A protein and the small-molecule ligand that binds it are described below.
Small molecule (SMILES): CN(Cc1cnc2nc(N)nc(N)c2n1)c1ccc(C(=O)N[C@@H](CCC(=O)O)C(=O)O)cc1

Sequence of chain 1.B:
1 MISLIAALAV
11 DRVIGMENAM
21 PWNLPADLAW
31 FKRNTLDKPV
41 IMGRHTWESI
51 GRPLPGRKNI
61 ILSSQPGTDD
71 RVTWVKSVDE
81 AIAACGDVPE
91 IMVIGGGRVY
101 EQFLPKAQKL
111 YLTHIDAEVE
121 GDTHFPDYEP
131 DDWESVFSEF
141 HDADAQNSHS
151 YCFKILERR

Binding-site contacts:
Ligand atom NA2 contacts residue ALA7 of chain 1.B at 3.8 Å.
Ligand atom O1 contacts residue PHE31 of chain 1.B at 3.4 Å.
Ligand atom N3 contacts residue ILE5 of chain 1.B at 3.6 Å.
Ligand atom O2 contacts residue LYS32 of chain 1.B at 3.6 Å.
Ligand atom N3 contacts residue ALA7 of chain 1.B at 3.7 Å.
Ligand atom O2 contacts residue ARG57 of chain 1.B at 2.7 Å (salt-bridge).
Ligand atom CA contacts residue ARG52 of chain 1.B at 3.6 Å.
Ligand atom C2 contacts residue ASP27 of chain 1.B at 3.5 Å.
Ligand atom NA4 contacts residue ILE94 of chain 1.B at 2.9 Å (h-bond).
Ligand atom C2 contacts residue ALA6 of chain 1.B at 3.8 Å (hydrophobic).
Ligand atom C4 contacts residue ILE5 of chain 1.B at 3.7 Å (hydrophobic).
Ligand atom NA4 contacts residue ILE5 of chain 1.B at 3.0 Å (h-bond).
Ligand atom CT contacts residue LEU54 of chain 1.B at 3.9 Å (hydrophobic).
Ligand atom C16 contacts residue PHE31 of chain 1.B at 3.8 Å (hydrophobic).
Ligand atom N1 contacts residue ALA7 of chain 1.B at 3.5 Å.
Ligand atom NA2 contacts residue ASP27 of chain 1.B at 2.8 Å (salt-bridge).
Ligand atom N8 contacts residue LEU28 of chain 1.B at 3.6 Å.
Ligand atom N8 contacts residue ASP27 of chain 1.B at 3.6 Å (salt-bridge).
Ligand atom C14 contacts residue ILE50 of chain 1.B at 3.6 Å (hydrophobic).
Ligand atom C2 contacts residue ALA7 of chain 1.B at 3.7 Å (hydrophobic).
Ligand atom C11 contacts residue LEU28 of chain 1.B at 3.6 Å (hydrophobic).
Ligand atom NA2 contacts residue THR113 of chain 1.B at 3.6 Å (h-bond).
Ligand atom C16 contacts residue LEU54 of chain 1.B at 3.8 Å (hydrophobic).
Ligand atom O1 contacts residue LEU54 of chain 1.B at 3.7 Å.
Ligand atom N3 contacts residue PHE31 of chain 1.B at 3.6 Å.
Ligand atom O1 contacts residue ARG57 of chain 1.B at 2.9 Å (salt-bridge).
Ligand atom NA2 contacts residue ALA6 of chain 1.B at 3.7 Å.
Ligand atom C8A contacts residue ASP27 of chain 1.B at 3.7 Å.
Ligand atom CG contacts residue LEU28 of chain 1.B at 3.8 Å (hydrophobic).
Ligand atom N3 contacts residue ALA6 of chain 1.B at 3.5 Å.
Ligand atom CT contacts residue ARG57 of chain 1.B at 3.6 Å.
Ligand atom NA4 contacts residue PHE31 of chain 1.B at 3.6 Å.
Ligand atom O contacts residue ARG52 of chain 1.B at 2.7 Å (salt-bridge).
Ligand atom C4 contacts residue PHE31 of chain 1.B at 3.6 Å (hydrophobic).
Ligand atom C contacts residue ARG52 of chain 1.B at 3.6 Å.
Ligand atom N10 contacts residue ILE50 of chain 1.B at 3.6 Å.
Ligand atom C15 contacts residue ILE50 of chain 1.B at 3.9 Å (hydrophobic).
Ligand atom NA4 contacts residue TYR100 of chain 1.B at 3.6 Å.
Ligand atom N1 contacts residue ASP27 of chain 1.B at 2.6 Å (salt-bridge).
Ligand atom C16 contacts residue LEU28 of chain 1.B at 3.7 Å (hydrophobic).